The protein below binds the small molecule below.
Small molecule (SMILES): CC(=O)N[C@@H]1[C@@H](O)[C@H](O)[C@@H](CO)O[C@H]1O

Binding-site contacts:
Ligand atom C8 contacts residue TYR231 of chain 1.B at 4.2 Å (hydrophobic).
Ligand atom C2 contacts residue TYR231 of chain 1.B at 3.9 Å (hydrophobic).
Ligand atom C1 contacts residue ASN227 of chain 1.B at 1.4 Å.
Ligand atom C4 contacts residue ASN227 of chain 1.B at 4.2 Å.
Ligand atom C7 contacts residue GLU228 of chain 1.B at 4.1 Å.
Ligand atom O5 contacts residue ASN227 of chain 1.B at 2.3 Å (h-bond).
Ligand atom C3 contacts residue TYR231 of chain 1.B at 4.2 Å (hydrophobic).
Ligand atom C2 contacts residue ASN227 of chain 1.B at 2.6 Å.
Ligand atom C8 contacts residue GLU228 of chain 1.B at 3.6 Å.
Ligand atom C7 contacts residue TYR231 of chain 1.B at 3.7 Å (hydrophobic).
Ligand atom N2 contacts residue TYR231 of chain 1.B at 4.2 Å.
Ligand atom C5 contacts residue ASN227 of chain 1.B at 3.6 Å.
Ligand atom C3 contacts residue ASN227 of chain 1.B at 3.9 Å.
Ligand atom O5 contacts residue TYR231 of chain 1.B at 4.4 Å.
Ligand atom N2 contacts residue GLU228 of chain 1.B at 4.0 Å.
Ligand atom N2 contacts residue ASN227 of chain 1.B at 3.0 Å (h-bond).
Ligand atom C7 contacts residue ASN227 of chain 1.B at 4.3 Å.
Ligand atom C4 contacts residue TYR231 of chain 1.B at 4.0 Å (hydrophobic).
Ligand atom O3 contacts residue TYR231 of chain 1.B at 3.4 Å.
Ligand atom O7 contacts residue TYR231 of chain 1.B at 3.0 Å.

Sequence of chain 1.B:
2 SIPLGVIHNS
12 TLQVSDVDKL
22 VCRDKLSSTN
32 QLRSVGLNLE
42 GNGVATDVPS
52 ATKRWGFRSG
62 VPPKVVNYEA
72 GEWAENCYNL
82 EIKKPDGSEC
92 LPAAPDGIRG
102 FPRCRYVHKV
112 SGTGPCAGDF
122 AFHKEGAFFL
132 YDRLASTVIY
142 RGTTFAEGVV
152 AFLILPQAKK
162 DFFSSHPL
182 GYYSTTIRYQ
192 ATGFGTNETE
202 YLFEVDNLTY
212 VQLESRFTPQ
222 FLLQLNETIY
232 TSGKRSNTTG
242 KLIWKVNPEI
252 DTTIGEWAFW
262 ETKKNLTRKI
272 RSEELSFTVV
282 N